Binding-site contacts:
Ligand atom C7 contacts residue GLU482 of chain 1.A at 4.5 Å.
Ligand atom C8 contacts residue ARG465 of chain 1.A at 3.8 Å.
Ligand atom O5 contacts residue ASN485 of chain 1.A at 2.7 Å (h-bond).
Ligand atom C4 contacts residue ASN485 of chain 1.A at 3.7 Å.
Ligand atom C7 contacts residue ARG465 of chain 1.A at 3.8 Å.
Ligand atom C8 contacts residue LYS469 of chain 1.A at 3.7 Å.
Ligand atom C3 contacts residue ASN485 of chain 1.A at 3.6 Å.
Ligand atom O7 contacts residue GLU482 of chain 1.A at 4.3 Å.
Ligand atom O7 contacts residue SER466 of chain 1.A at 4.2 Å.
Ligand atom N2 contacts residue ASN485 of chain 1.A at 3.0 Å (h-bond).
Ligand atom C5 contacts residue ASN485 of chain 1.A at 3.7 Å.
Ligand atom O3 contacts residue ARG465 of chain 1.A at 3.4 Å.
Ligand atom N2 contacts residue ARG465 of chain 1.A at 4.3 Å.
Ligand atom O7 contacts residue ARG465 of chain 1.A at 3.5 Å.
Ligand atom C2 contacts residue ASN485 of chain 1.A at 2.3 Å.
Ligand atom O7 contacts residue ASN485 of chain 1.A at 4.0 Å.
Ligand atom C3 contacts residue ARG465 of chain 1.A at 4.5 Å.
Ligand atom C8 contacts residue GLU482 of chain 1.A at 4.4 Å.
Ligand atom C7 contacts residue ASN485 of chain 1.A at 3.8 Å.
Ligand atom C1 contacts residue ASN485 of chain 1.A at 1.6 Å.

A protein and the small-molecule ligand that binds it are described below.
Small molecule (SMILES): CC(=O)N[C@@H]1[C@@H](O)[C@H](O)[C@@H](CO)O[C@H]1O

Sequence of chain 1.A:
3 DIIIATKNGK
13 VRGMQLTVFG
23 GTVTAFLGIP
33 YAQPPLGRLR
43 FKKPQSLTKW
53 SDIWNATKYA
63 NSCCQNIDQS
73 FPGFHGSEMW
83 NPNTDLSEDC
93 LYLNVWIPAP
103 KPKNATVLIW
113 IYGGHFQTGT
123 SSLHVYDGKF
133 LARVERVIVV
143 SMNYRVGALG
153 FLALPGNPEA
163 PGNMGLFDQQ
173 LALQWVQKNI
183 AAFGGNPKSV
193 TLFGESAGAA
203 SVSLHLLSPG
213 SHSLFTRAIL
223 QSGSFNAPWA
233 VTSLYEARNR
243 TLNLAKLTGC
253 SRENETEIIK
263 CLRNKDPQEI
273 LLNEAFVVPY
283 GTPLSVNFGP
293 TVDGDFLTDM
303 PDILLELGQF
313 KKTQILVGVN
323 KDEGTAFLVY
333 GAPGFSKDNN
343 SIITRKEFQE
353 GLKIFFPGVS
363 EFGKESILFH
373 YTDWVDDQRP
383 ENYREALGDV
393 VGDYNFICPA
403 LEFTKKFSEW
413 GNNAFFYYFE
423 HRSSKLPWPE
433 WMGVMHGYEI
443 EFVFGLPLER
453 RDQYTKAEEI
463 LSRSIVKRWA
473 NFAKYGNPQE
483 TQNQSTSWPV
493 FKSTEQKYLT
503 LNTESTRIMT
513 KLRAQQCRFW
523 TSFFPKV